This protein binds this small molecule.
Small molecule (SMILES): CC(=O)N[C@@H]1[C@@H](O)[C@H](O)[C@@H](CO)O[C@H]1O

Binding-site contacts:
Ligand atom N2 contacts residue ILE211 of chain 36.E at 4.3 Å.
Ligand atom C1 contacts residue ILE211 of chain 36.E at 4.2 Å (hydrophobic).
Ligand atom C7 contacts residue ASN212 of chain 36.E at 3.9 Å.
Ligand atom C3 contacts residue ASN212 of chain 36.E at 3.8 Å.
Ligand atom O5 contacts residue ASN212 of chain 36.E at 2.4 Å (h-bond).
Ligand atom O7 contacts residue ASN212 of chain 36.E at 4.5 Å.
Ligand atom C2 contacts residue ASN212 of chain 36.E at 2.4 Å.
Ligand atom C5 contacts residue ASN212 of chain 36.E at 3.7 Å.
Ligand atom N2 contacts residue ASN212 of chain 36.E at 2.9 Å (h-bond).
Ligand atom C4 contacts residue ASN212 of chain 36.E at 4.2 Å.
Ligand atom C1 contacts residue ASN212 of chain 36.E at 1.4 Å.

Sequence of chain 36.E:
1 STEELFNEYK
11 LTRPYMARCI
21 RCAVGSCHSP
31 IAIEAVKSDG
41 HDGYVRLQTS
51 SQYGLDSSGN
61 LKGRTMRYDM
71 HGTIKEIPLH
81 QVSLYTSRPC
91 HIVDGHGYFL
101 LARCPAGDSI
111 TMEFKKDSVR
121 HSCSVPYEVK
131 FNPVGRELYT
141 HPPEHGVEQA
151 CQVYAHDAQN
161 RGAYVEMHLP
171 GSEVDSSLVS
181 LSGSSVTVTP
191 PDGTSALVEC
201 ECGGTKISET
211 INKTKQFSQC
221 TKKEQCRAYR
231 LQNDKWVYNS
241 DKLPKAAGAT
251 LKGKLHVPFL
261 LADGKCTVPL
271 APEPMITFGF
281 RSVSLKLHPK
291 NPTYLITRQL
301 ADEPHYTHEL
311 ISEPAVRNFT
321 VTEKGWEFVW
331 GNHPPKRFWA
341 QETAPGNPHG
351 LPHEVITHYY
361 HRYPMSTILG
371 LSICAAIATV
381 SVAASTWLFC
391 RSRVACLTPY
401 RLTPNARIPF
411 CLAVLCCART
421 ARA